Binding-site contacts:
Ligand atom O3 contacts residue ARG397 of chain 1.A at 3.0 Å (salt-bridge).
Ligand atom C2 contacts residue UD11 of chain 1.B at 3.7 Å.
Ligand atom C2 contacts residue LEU370 of chain 1.A at 4.0 Å (hydrophobic).
Ligand atom O1 contacts residue CYS115 of chain 1.A at 4.1 Å.
Ligand atom C3 contacts residue CYS115 of chain 1.A at 2.9 Å (hydrophobic).
Ligand atom C1 contacts residue UD11 of chain 1.B at 4.1 Å.
Ligand atom O3 contacts residue LYS22 of chain 1.A at 2.8 Å (salt-bridge).
Ligand atom O1 contacts residue LEU370 of chain 1.A at 4.0 Å.
Ligand atom P1 contacts residue ARG397 of chain 1.A at 3.6 Å.
Ligand atom O1 contacts residue LYS22 of chain 1.A at 3.3 Å (salt-bridge).
Ligand atom O1 contacts residue UD11 of chain 1.B at 2.7 Å (h-bond).
Ligand atom C1 contacts residue ARG397 of chain 1.A at 4.3 Å.
Ligand atom P1 contacts residue CYS115 of chain 1.A at 3.8 Å.
Ligand atom O2 contacts residue ARG91 of chain 1.A at 3.6 Å.
Ligand atom P1 contacts residue ARG91 of chain 1.A at 3.8 Å.
Ligand atom C3 contacts residue UD11 of chain 1.B at 3.5 Å.
Ligand atom O4 contacts residue ARG91 of chain 1.A at 3.5 Å.
Ligand atom C3 contacts residue ASP305 of chain 1.A at 4.2 Å.
Ligand atom O4 contacts residue CYS115 of chain 1.A at 2.8 Å (h-bond).
Ligand atom O3 contacts residue UD11 of chain 1.B at 3.5 Å.
Ligand atom P1 contacts residue LYS22 of chain 1.A at 3.8 Å.
Ligand atom O3 contacts residue ASP49 of chain 1.A at 3.9 Å.
Ligand atom C3 contacts residue ARG331 of chain 1.A at 3.9 Å.
Ligand atom O2 contacts residue ARG120 of chain 1.A at 2.8 Å (salt-bridge).
Ligand atom P1 contacts residue ARG120 of chain 1.A at 3.7 Å.
Ligand atom O4 contacts residue GLY114 of chain 1.A at 3.2 Å.
Ligand atom C2 contacts residue CYS115 of chain 1.A at 2.9 Å (hydrophobic).
Ligand atom O2 contacts residue UD11 of chain 1.B at 2.9 Å (h-bond).
Ligand atom C1 contacts residue ARG331 of chain 1.A at 4.5 Å.
Ligand atom P1 contacts residue UD11 of chain 1.B at 4.0 Å.
Ligand atom O1 contacts residue ASN23 of chain 1.A at 3.9 Å.
Ligand atom C3 contacts residue ILE117 of chain 1.A at 3.7 Å (hydrophobic).
Ligand atom C2 contacts residue ARG397 of chain 1.A at 4.0 Å.
Ligand atom C3 contacts residue ARG120 of chain 1.A at 4.0 Å.
Ligand atom O4 contacts residue ARG397 of chain 1.A at 3.2 Å (salt-bridge).
Ligand atom O4 contacts residue ARG120 of chain 1.A at 2.9 Å (salt-bridge).
Ligand atom C1 contacts residue CYS115 of chain 1.A at 1.9 Å (hydrophobic).
Ligand atom C1 contacts residue LEU370 of chain 1.A at 4.4 Å (hydrophobic).
Ligand atom O3 contacts residue ARG91 of chain 1.A at 3.7 Å.
Ligand atom C2 contacts residue LYS22 of chain 1.A at 3.8 Å.

Sequence of chain 1.A:
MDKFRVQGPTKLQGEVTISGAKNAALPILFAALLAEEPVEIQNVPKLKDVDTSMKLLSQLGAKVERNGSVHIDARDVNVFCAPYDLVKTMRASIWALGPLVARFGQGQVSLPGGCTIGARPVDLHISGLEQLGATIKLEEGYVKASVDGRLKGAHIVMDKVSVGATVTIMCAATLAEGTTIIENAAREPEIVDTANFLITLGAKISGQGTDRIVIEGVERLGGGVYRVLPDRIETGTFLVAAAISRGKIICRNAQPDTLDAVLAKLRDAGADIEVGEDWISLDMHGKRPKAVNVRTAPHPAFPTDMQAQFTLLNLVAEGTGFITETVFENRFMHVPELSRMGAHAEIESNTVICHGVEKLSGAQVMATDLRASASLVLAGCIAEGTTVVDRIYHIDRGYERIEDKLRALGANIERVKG

This protein binds this small molecule.
Small molecule (SMILES): CC[C@H](O)P(=O)(O)O